Binding-site contacts:
Ligand atom C6 contacts residue ASN14 of chain 3.A at 3.0 Å.
Ligand atom C3 contacts residue ASN14 of chain 3.A at 3.8 Å.
Ligand atom O6 contacts residue ASN14 of chain 3.A at 2.6 Å (h-bond).
Ligand atom C2 contacts residue ASN14 of chain 3.A at 2.5 Å.
Ligand atom C4 contacts residue ASN14 of chain 3.A at 4.1 Å.
Ligand atom O5 contacts residue ASN14 of chain 3.A at 2.4 Å (h-bond).
Ligand atom N2 contacts residue ASN14 of chain 3.A at 3.1 Å (h-bond).
Ligand atom C1 contacts residue ASN14 of chain 3.A at 1.5 Å.
Ligand atom C7 contacts residue ASN14 of chain 3.A at 4.2 Å.
Ligand atom C5 contacts residue ASN14 of chain 3.A at 3.5 Å.

This small molecule binds to this protein.
Small molecule (SMILES): CC(=O)N[C@@H]1[C@@H](O)[C@H](O)[C@@H](CO)O[C@H]1O

Sequence of chain 3.A:
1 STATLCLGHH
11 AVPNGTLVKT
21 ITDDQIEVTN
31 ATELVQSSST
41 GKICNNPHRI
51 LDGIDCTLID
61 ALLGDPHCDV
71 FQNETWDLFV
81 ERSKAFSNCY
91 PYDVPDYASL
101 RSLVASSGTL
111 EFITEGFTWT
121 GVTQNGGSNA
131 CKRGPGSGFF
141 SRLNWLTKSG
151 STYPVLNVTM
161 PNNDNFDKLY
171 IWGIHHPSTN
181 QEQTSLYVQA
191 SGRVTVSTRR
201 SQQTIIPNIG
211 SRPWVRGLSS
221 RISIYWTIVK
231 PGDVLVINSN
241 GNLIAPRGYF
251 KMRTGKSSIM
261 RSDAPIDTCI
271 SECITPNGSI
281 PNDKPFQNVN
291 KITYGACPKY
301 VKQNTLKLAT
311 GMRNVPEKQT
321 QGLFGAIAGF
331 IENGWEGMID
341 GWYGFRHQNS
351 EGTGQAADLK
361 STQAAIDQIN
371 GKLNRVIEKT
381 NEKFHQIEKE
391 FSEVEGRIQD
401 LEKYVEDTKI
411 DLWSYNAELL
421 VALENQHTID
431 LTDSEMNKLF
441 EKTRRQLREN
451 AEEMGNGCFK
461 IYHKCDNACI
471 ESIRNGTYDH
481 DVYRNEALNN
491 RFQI